This protein binds this small molecule.
Small molecule (SMILES): O=C(NCCOP(=O)(O)O)c1ccc(OC(F)(F)F)cc1

Sequence of chain 1.B:
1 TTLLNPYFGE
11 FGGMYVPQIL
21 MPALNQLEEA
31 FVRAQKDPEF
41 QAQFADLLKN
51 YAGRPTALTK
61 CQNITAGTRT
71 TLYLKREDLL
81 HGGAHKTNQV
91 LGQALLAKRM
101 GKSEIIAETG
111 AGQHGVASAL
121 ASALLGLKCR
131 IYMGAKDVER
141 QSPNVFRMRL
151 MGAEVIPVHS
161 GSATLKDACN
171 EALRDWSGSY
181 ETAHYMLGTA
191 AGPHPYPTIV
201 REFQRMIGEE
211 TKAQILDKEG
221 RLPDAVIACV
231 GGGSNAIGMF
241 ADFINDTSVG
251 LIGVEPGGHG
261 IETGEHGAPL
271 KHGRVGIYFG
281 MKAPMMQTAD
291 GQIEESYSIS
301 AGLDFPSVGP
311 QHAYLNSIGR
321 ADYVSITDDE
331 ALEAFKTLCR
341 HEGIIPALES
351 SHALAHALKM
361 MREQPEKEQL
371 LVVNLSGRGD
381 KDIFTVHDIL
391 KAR

Sequence of chain 1.A:
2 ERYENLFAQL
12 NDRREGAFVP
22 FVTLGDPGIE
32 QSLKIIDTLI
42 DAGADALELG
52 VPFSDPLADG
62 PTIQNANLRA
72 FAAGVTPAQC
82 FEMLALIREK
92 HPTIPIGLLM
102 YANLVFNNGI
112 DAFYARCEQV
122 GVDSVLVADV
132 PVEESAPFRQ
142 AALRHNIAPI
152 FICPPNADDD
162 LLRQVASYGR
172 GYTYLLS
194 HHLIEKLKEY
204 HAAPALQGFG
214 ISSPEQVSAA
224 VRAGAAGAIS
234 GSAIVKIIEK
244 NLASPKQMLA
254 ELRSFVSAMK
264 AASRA

Binding-site contacts:
Ligand atom O21 contacts residue PHE212 of chain 1.A at 3.7 Å.
Ligand atom F9 contacts residue PHE212 of chain 1.A at 3.6 Å.
Ligand atom C3 contacts residue LEU100 of chain 1.A at 3.9 Å (hydrophobic).
Ligand atom F11 contacts residue ALA59 of chain 1.A at 3.1 Å.
Ligand atom O14 contacts residue TYR175 of chain 1.A at 2.8 Å (h-bond).
Ligand atom F11 contacts residue PHE212 of chain 1.A at 3.4 Å.
Ligand atom C16 contacts residue SER235 of chain 1.A at 3.7 Å.
Ligand atom N13 contacts residue TYR175 of chain 1.A at 3.8 Å.
Ligand atom O19 contacts residue SER235 of chain 1.A at 3.4 Å (h-bond).
Ligand atom P18 contacts residue GLY213 of chain 1.A at 3.8 Å.
Ligand atom C3 contacts residue PHE212 of chain 1.A at 3.6 Å (hydrophobic).
Ligand atom C8 contacts residue ALA59 of chain 1.A at 3.6 Å (hydrophobic).
Ligand atom C15 contacts residue ILE64 of chain 1.A at 3.3 Å (hydrophobic).
Ligand atom F10 contacts residue PRO17 of chain 1.B at 3.2 Å.
Ligand atom O7 contacts residue ALA59 of chain 1.A at 3.7 Å.
Ligand atom C12 contacts residue TYR175 of chain 1.A at 3.6 Å (hydrophobic).
Ligand atom P18 contacts residue SER235 of chain 1.A at 3.9 Å.
Ligand atom O21 contacts residue SER235 of chain 1.A at 3.7 Å.
Ligand atom C2 contacts residue PHE212 of chain 1.A at 3.8 Å (hydrophobic).
Ligand atom O14 contacts residue GLU49 of chain 1.A at 2.6 Å (salt-bridge).
Ligand atom C4 contacts residue PHE212 of chain 1.A at 3.9 Å (hydrophobic).
Ligand atom C6 contacts residue ALA59 of chain 1.A at 3.9 Å (hydrophobic).
Ligand atom O7 contacts residue ALA129 of chain 1.A at 3.3 Å.
Ligand atom C6 contacts residue ASP60 of chain 1.A at 3.8 Å.
Ligand atom O20 contacts residue PHE212 of chain 1.A at 3.1 Å (h-bond).
Ligand atom O21 contacts residue GLY213 of chain 1.A at 3.1 Å (h-bond).
Ligand atom F9 contacts residue ILE153 of chain 1.A at 2.7 Å.
Ligand atom C16 contacts residue ILE64 of chain 1.A at 3.5 Å (hydrophobic).
Ligand atom O17 contacts residue SER235 of chain 1.A at 3.0 Å (h-bond).
Ligand atom C5 contacts residue ASP60 of chain 1.A at 3.4 Å.
Ligand atom F10 contacts residue ALA59 of chain 1.A at 3.5 Å.
Ligand atom F10 contacts residue ALA129 of chain 1.A at 3.3 Å.
Ligand atom O19 contacts residue GLY234 of chain 1.A at 3.0 Å (h-bond).
Ligand atom O17 contacts residue GLY234 of chain 1.A at 3.8 Å.
Ligand atom C3 contacts residue TYR175 of chain 1.A at 3.5 Å (hydrophobic).
Ligand atom O19 contacts residue GLY213 of chain 1.A at 3.8 Å.
Ligand atom C8 contacts residue ILE153 of chain 1.A at 3.7 Å (hydrophobic).
Ligand atom P18 contacts residue PHE212 of chain 1.A at 3.8 Å.
Ligand atom C2 contacts residue LEU100 of chain 1.A at 3.7 Å (hydrophobic).
Ligand atom C12 contacts residue GLU49 of chain 1.A at 3.4 Å.